Sequence of chain 1.A:
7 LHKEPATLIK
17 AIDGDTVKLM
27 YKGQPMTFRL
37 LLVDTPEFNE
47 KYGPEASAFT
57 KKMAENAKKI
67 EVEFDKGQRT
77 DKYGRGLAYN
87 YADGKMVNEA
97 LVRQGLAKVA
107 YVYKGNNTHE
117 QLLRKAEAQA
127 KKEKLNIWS

A small-molecule ligand and the protein it binds are described below.
Small molecule (SMILES): Cc1cn([C@H]2C[C@H](OP(=O)(O)O)[C@@H](COP(=O)(O)O)O2)c(=O)[nH]c1=O

Binding-site contacts:
Ligand atom O5' contacts residue ARG35 of chain 1.A at 3.6 Å.
Ligand atom O4' contacts residue ARG81 of chain 1.A at 3.0 Å (salt-bridge).
Ligand atom O3' contacts residue LYS78 of chain 1.A at 3.5 Å (salt-bridge).
Ligand atom O4 contacts residue TYR109 of chain 1.A at 3.8 Å.
Ligand atom C5 contacts residue LEU83 of chain 1.A at 4.1 Å (hydrophobic).
Ligand atom C5M contacts residue TYR107 of chain 1.A at 3.7 Å (hydrophobic).
Ligand atom C5' contacts residue TYR107 of chain 1.A at 3.6 Å (hydrophobic).
Ligand atom C6 contacts residue ARG81 of chain 1.A at 4.1 Å.
Ligand atom C4' contacts residue ARG81 of chain 1.A at 3.8 Å.
Ligand atom C5M contacts residue ARG35 of chain 1.A at 3.7 Å.
Ligand atom C4 contacts residue LEU83 of chain 1.A at 3.7 Å (hydrophobic).
Ligand atom C2' contacts residue TYR109 of chain 1.A at 3.5 Å (hydrophobic).
Ligand atom O4P contacts residue CA1 of chain 1.B at 3.2 Å.
Ligand atom N3 contacts residue LEU83 of chain 1.A at 3.9 Å.
Ligand atom O2P contacts residue TYR79 of chain 1.A at 2.5 Å (h-bond).
Ligand atom C4 contacts residue TYR109 of chain 1.A at 3.6 Å (hydrophobic).
Ligand atom O4P contacts residue TYR107 of chain 1.A at 4.0 Å.
Ligand atom O2 contacts residue TYR109 of chain 1.A at 4.0 Å.
Ligand atom C5' contacts residue ARG81 of chain 1.A at 4.0 Å.
Ligand atom O4P contacts residue ARG35 of chain 1.A at 2.8 Å (salt-bridge).
Ligand atom O4 contacts residue LEU37 of chain 1.A at 3.9 Å.
Ligand atom P1 contacts residue LYS78 of chain 1.A at 3.8 Å.
Ligand atom O4P contacts residue ASP40 of chain 1.A at 3.4 Å (salt-bridge).
Ligand atom C2' contacts residue TYR107 of chain 1.A at 3.8 Å (hydrophobic).
Ligand atom O2 contacts residue ASP77 of chain 1.A at 3.9 Å.
Ligand atom C5 contacts residue TYR107 of chain 1.A at 4.0 Å (hydrophobic).
Ligand atom C3' contacts residue TYR107 of chain 1.A at 3.9 Å (hydrophobic).
Ligand atom P2 contacts residue ARG81 of chain 1.A at 4.0 Å.
Ligand atom O5P contacts residue ARG35 of chain 1.A at 2.9 Å (salt-bridge).
Ligand atom C5M contacts residue LEU36 of chain 1.A at 4.0 Å (hydrophobic).
Ligand atom O3P contacts residue TYR79 of chain 1.A at 3.5 Å (h-bond).
Ligand atom O5' contacts residue ARG81 of chain 1.A at 3.1 Å (salt-bridge).
Ligand atom P1 contacts residue TYR79 of chain 1.A at 3.6 Å.
Ligand atom N3 contacts residue TYR109 of chain 1.A at 3.4 Å.
Ligand atom O4 contacts residue LEU83 of chain 1.A at 3.6 Å.
Ligand atom O3P contacts residue LYS78 of chain 1.A at 2.7 Å (salt-bridge).
Ligand atom C2 contacts residue TYR109 of chain 1.A at 3.8 Å (hydrophobic).
Ligand atom C2 contacts residue ASP77 of chain 1.A at 4.0 Å.
Ligand atom O5P contacts residue ARG81 of chain 1.A at 2.8 Å (salt-bridge).
Ligand atom P2 contacts residue ARG35 of chain 1.A at 3.6 Å.